Sequence of chain 1.C:
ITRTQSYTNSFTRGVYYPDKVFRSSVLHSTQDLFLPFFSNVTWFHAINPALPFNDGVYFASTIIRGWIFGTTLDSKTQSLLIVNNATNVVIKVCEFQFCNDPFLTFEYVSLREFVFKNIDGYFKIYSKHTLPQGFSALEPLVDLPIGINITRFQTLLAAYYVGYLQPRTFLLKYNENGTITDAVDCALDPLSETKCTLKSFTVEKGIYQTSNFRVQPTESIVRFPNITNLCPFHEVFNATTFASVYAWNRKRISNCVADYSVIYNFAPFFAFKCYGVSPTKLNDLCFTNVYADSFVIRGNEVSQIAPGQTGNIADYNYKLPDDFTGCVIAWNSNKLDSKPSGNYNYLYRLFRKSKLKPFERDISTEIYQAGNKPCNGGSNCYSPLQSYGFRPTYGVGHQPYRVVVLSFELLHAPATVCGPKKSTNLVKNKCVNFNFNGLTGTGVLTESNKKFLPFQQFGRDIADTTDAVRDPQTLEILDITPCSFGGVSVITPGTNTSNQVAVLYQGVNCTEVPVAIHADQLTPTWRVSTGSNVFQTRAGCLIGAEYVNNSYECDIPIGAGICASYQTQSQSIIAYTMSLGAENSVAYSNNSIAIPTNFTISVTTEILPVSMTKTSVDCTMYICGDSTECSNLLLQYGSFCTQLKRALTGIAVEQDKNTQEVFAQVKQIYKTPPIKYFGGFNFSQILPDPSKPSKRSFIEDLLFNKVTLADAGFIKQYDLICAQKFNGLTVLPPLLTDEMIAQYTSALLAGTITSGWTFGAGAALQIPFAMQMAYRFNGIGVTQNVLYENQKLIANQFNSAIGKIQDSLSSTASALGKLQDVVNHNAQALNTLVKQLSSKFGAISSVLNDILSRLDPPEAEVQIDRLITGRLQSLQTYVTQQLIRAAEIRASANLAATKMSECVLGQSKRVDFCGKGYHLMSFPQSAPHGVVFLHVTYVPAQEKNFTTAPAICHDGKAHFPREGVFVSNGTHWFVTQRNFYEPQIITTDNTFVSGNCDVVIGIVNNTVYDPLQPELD

Binding-site contacts:
Ligand atom O5 contacts residue ASN278 of chain 1.A at 2.4 Å (h-bond).
Ligand atom O6 contacts residue LYS554 of chain 1.C at 3.7 Å.
Ligand atom C3 contacts residue ASN278 of chain 1.A at 3.8 Å.
Ligand atom C8 contacts residue ASN278 of chain 1.A at 4.4 Å.
Ligand atom N2 contacts residue ASN278 of chain 1.A at 2.9 Å (h-bond).
Ligand atom C4 contacts residue ASN278 of chain 1.A at 4.2 Å.
Ligand atom C1 contacts residue LYS554 of chain 1.C at 4.2 Å.
Ligand atom C5 contacts residue LYS554 of chain 1.C at 4.4 Å.
Ligand atom C8 contacts residue ASN276 of chain 1.A at 3.6 Å.
Ligand atom C1 contacts residue ASN278 of chain 1.A at 1.4 Å.
Ligand atom C6 contacts residue LYS554 of chain 1.C at 4.1 Å.
Ligand atom C2 contacts residue ASN278 of chain 1.A at 2.4 Å.
Ligand atom C5 contacts residue ASN278 of chain 1.A at 3.7 Å.
Ligand atom C7 contacts residue ASN276 of chain 1.A at 4.4 Å.
Ligand atom O5 contacts residue LYS554 of chain 1.C at 3.7 Å.
Ligand atom C7 contacts residue ASN278 of chain 1.A at 4.0 Å.

A protein and the small-molecule ligand that binds it are described below.
Small molecule (SMILES): CC(=O)N[C@@H]1[C@@H](O)[C@H](O)[C@@H](CO)O[C@H]1O

Sequence of chain 1.A:
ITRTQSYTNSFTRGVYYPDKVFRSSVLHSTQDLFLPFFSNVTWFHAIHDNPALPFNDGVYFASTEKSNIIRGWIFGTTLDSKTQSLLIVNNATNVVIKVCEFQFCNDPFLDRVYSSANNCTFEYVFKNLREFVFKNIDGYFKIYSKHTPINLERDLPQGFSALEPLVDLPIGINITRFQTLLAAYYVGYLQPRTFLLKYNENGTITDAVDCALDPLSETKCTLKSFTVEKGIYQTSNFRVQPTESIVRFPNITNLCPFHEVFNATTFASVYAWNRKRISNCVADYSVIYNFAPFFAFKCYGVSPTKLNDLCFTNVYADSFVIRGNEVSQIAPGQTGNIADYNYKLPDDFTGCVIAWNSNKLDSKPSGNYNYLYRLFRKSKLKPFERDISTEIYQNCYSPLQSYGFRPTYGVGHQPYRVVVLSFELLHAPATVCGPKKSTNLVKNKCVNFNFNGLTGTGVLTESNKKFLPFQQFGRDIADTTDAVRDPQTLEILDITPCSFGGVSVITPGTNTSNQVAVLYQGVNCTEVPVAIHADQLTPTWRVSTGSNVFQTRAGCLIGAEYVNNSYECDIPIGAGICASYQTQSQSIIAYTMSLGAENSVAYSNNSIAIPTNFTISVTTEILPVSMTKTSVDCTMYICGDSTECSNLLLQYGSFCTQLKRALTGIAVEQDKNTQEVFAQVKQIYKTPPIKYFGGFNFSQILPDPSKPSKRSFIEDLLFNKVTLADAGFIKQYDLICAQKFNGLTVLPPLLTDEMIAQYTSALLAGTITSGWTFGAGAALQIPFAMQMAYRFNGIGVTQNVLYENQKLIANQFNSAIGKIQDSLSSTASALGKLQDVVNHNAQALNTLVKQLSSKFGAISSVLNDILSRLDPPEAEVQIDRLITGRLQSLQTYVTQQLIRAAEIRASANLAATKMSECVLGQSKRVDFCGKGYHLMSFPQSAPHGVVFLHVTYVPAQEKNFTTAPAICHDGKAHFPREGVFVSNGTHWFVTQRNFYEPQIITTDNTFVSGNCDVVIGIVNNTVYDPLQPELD